Binding-site contacts:
Ligand atom O3' contacts residue LEU49 of chain 1.A at 3.7 Å.
Ligand atom C5 contacts residue TYR163 of chain 1.A at 3.6 Å (hydrophobic).
Ligand atom C5' contacts residue HIS223 of chain 1.A at 3.2 Å.
Ligand atom N6 contacts residue TYR163 of chain 1.A at 3.5 Å.
Ligand atom CAZ contacts residue ALA162 of chain 1.A at 3.5 Å (hydrophobic).
Ligand atom O3' contacts residue ASN122 of chain 1.A at 2.3 Å (h-bond).
Ligand atom NBA contacts residue ASN122 of chain 1.A at 3.1 Å (h-bond).
Ligand atom NAX contacts residue ALA162 of chain 1.A at 3.8 Å.
Ligand atom N1 contacts residue ILE187 of chain 4.A at 3.3 Å.
Ligand atom NBB contacts residue TYR75 of chain 1.A at 3.7 Å.
Ligand atom O2' contacts residue TYR163 of chain 1.A at 3.2 Å.
Ligand atom CAY contacts residue ALA162 of chain 1.A at 3.6 Å (hydrophobic).
Ligand atom C3' contacts residue GLU123 of chain 1.A at 3.6 Å.
Ligand atom C3' contacts residue ASN122 of chain 1.A at 3.7 Å.
Ligand atom NBB contacts residue THR161 of chain 1.A at 3.5 Å (h-bond).
Ligand atom N1 contacts residue SER166 of chain 1.A at 2.9 Å (h-bond).
Ligand atom C2 contacts residue SER166 of chain 1.A at 3.4 Å.
Ligand atom CAZ contacts residue ASP45 of chain 1.A at 3.8 Å.
Ligand atom CAU contacts residue ASP45 of chain 1.A at 3.7 Å.
Ligand atom N6 contacts residue ALA185 of chain 4.A at 2.9 Å (h-bond).
Ligand atom CAW contacts residue PHE74 of chain 1.A at 3.3 Å (hydrophobic).
Ligand atom CAP contacts residue GLY46 of chain 1.A at 3.5 Å.
Ligand atom CAY contacts residue THR161 of chain 1.A at 3.4 Å.
Ligand atom NAX contacts residue THR161 of chain 1.A at 2.5 Å (h-bond).
Ligand atom C6 contacts residue TYR163 of chain 1.A at 3.5 Å (hydrophobic).
Ligand atom CAW contacts residue THR161 of chain 1.A at 3.3 Å.
Ligand atom O5' contacts residue HIS223 of chain 1.A at 3.2 Å (h-bond).
Ligand atom CAS contacts residue ASP45 of chain 1.A at 3.7 Å.
Ligand atom N3 contacts residue TYR163 of chain 1.A at 3.4 Å (h-bond).
Ligand atom C2' contacts residue GLU123 of chain 1.A at 3.3 Å.
Ligand atom C2 contacts residue TYR163 of chain 1.A at 3.5 Å (hydrophobic).
Ligand atom O2' contacts residue GLU123 of chain 1.A at 2.3 Å (salt-bridge).
Ligand atom O2' contacts residue ALA162 of chain 1.A at 3.4 Å.
Ligand atom C2 contacts residue ALA162 of chain 1.A at 3.4 Å (hydrophobic).
Ligand atom N6 contacts residue ASP150 of chain 4.A at 3.2 Å (salt-bridge).
Ligand atom N3 contacts residue ALA162 of chain 1.A at 3.6 Å.
Ligand atom NAX contacts residue PHE74 of chain 1.A at 3.3 Å.
Ligand atom NBB contacts residue SER158 of chain 1.A at 3.4 Å (h-bond).
Ligand atom O3' contacts residue GLU123 of chain 1.A at 3.7 Å.
Ligand atom C6 contacts residue ILE187 of chain 4.A at 3.6 Å (hydrophobic).

Sequence of chain 1.A:
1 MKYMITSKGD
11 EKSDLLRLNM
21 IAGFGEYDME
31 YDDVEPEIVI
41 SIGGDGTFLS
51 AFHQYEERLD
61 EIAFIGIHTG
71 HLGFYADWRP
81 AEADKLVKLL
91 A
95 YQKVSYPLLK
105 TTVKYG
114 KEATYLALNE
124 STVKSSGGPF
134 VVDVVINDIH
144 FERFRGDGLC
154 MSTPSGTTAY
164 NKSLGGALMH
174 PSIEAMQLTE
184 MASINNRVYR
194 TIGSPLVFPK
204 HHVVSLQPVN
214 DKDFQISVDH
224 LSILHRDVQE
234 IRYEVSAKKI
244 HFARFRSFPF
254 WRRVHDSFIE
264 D

Sequence of chain 4.A:
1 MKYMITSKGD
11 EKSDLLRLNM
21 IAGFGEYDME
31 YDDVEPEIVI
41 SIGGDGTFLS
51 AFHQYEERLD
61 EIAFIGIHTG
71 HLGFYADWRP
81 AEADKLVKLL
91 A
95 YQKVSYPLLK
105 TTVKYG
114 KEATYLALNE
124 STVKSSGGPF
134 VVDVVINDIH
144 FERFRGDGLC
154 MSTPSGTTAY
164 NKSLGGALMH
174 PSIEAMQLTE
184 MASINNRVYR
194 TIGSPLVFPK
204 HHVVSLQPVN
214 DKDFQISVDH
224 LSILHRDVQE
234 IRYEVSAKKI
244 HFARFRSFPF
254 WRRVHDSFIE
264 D

A small-molecule ligand and the protein it binds are described below.
Small molecule (SMILES): Nc1ncnc2[nH]c(C#CCOC[C@H]3O[C@@H](n4cnc5c(N)ncnc54)[C@H](O)[C@@H]3O)nc12